Sequence of chain 1.B:
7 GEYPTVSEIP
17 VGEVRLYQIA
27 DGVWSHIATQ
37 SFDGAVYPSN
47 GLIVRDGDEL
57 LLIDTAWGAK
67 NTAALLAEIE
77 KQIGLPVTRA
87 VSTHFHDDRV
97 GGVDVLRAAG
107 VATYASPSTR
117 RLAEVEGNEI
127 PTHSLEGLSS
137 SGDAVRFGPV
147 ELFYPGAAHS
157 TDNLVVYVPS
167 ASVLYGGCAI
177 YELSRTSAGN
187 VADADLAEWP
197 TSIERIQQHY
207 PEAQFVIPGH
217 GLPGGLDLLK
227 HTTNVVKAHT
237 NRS

Binding-site contacts:
Ligand atom O13 contacts residue HIS155 of chain 1.B at 3.8 Å.
Ligand atom O14 contacts residue ASN186 of chain 1.B at 3.0 Å (h-bond).
Ligand atom C07 contacts residue ASN186 of chain 1.B at 3.5 Å.
Ligand atom C06 contacts residue PHE38 of chain 1.B at 3.3 Å (hydrophobic).
Ligand atom C07 contacts residue PHE38 of chain 1.B at 3.3 Å (hydrophobic).
Ligand atom P11 contacts residue HIS92 of chain 1.B at 3.7 Å.
Ligand atom O12 contacts residue HIS216 of chain 1.B at 3.3 Å (h-bond).
Ligand atom C08 contacts residue ASN186 of chain 1.B at 3.5 Å.
Ligand atom P11 contacts residue ZN1 of chain 1.K at 3.1 Å.
Ligand atom P11 contacts residue ASP94 of chain 1.B at 3.5 Å.
Ligand atom P11 contacts residue ZN1 of chain 1.L at 3.3 Å.
Ligand atom C03 contacts residue PHE38 of chain 1.B at 3.5 Å (hydrophobic).
Ligand atom C04 contacts residue PHE38 of chain 1.B at 3.6 Å (hydrophobic).
Ligand atom C04 contacts residue ASN186 of chain 1.B at 3.5 Å.
Ligand atom BR05 contacts residue ASN186 of chain 1.B at 3.8 Å.
Ligand atom O14 contacts residue ZN1 of chain 1.K at 3.0 Å.
Ligand atom O13 contacts residue ASP94 of chain 1.B at 2.8 Å (salt-bridge).
Ligand atom O13 contacts residue ZN1 of chain 1.K at 2.2 Å.
Ligand atom C02 contacts residue ASN186 of chain 1.B at 3.8 Å.
Ligand atom C15 contacts residue HIS92 of chain 1.B at 4.0 Å.
Ligand atom P11 contacts residue HIS155 of chain 1.B at 4.0 Å.
Ligand atom O12 contacts residue HIS155 of chain 1.B at 4.0 Å.
Ligand atom O13 contacts residue HIS92 of chain 1.B at 2.9 Å (h-bond).
Ligand atom C02 contacts residue PHE38 of chain 1.B at 3.4 Å (hydrophobic).
Ligand atom C08 contacts residue PHE38 of chain 1.B at 3.5 Å (hydrophobic).
Ligand atom O14 contacts residue HIS92 of chain 1.B at 3.4 Å (h-bond).
Ligand atom O12 contacts residue ZN1 of chain 1.K at 3.6 Å.
Ligand atom N18 contacts residue ASN186 of chain 1.B at 4.0 Å.
Ligand atom C09 contacts residue ASN186 of chain 1.B at 4.0 Å.
Ligand atom N18 contacts residue PHE38 of chain 1.B at 4.0 Å.
Ligand atom O12 contacts residue ZN1 of chain 1.L at 2.0 Å.
Ligand atom C06 contacts residue ASN186 of chain 1.B at 3.9 Å.
Ligand atom O14 contacts residue HIS155 of chain 1.B at 3.2 Å.
Ligand atom O13 contacts residue ZN1 of chain 1.L at 3.5 Å.
Ligand atom C03 contacts residue ASN186 of chain 1.B at 3.5 Å.
Ligand atom BR01 contacts residue ASP39 of chain 1.B at 3.4 Å.
Ligand atom O12 contacts residue ASP94 of chain 1.B at 2.9 Å (salt-bridge).
Ligand atom O13 contacts residue HIS90 of chain 1.B at 3.6 Å (h-bond).
Ligand atom O12 contacts residue CYS174 of chain 1.B at 3.7 Å.
Ligand atom C10 contacts residue TRP63 of chain 1.B at 4.1 Å (hydrophobic).

The protein below binds the small molecule below.
Small molecule (SMILES): O=c1cc(CP(=O)(O)O)c2c(Br)cc(Br)cc2[nH]1